Sequence of chain 1.A:
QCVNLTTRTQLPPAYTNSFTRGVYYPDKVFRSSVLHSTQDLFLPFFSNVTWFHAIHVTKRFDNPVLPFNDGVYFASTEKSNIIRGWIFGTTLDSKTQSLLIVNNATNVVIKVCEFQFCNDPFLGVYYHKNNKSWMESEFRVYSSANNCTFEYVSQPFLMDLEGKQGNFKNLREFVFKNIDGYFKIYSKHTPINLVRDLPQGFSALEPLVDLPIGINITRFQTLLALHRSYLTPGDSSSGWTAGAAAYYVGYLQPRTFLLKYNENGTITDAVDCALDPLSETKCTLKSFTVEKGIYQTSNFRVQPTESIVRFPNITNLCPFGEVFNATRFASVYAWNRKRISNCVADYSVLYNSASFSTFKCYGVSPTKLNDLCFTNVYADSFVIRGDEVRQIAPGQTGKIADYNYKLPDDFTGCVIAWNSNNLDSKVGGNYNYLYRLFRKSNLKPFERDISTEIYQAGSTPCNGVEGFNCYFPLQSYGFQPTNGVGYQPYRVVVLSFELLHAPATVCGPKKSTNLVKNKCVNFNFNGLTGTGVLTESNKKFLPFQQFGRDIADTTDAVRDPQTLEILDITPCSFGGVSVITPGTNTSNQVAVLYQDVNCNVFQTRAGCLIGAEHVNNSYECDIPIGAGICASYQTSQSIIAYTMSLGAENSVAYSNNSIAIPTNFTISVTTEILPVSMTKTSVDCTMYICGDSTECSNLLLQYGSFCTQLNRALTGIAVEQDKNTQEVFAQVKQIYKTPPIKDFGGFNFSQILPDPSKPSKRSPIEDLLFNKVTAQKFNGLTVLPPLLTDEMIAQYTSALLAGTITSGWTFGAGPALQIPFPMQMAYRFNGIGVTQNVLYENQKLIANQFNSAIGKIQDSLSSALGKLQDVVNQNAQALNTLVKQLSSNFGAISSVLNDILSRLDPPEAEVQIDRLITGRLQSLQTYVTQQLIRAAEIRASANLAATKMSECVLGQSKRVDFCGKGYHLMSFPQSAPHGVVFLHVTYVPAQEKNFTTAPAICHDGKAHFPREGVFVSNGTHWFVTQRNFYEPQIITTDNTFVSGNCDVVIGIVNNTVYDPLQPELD

Binding-site contacts:
Ligand atom N2 contacts residue ASN282 of chain 1.A at 2.9 Å (h-bond).
Ligand atom C1 contacts residue ASN282 of chain 1.A at 1.4 Å.
Ligand atom O5 contacts residue ASN282 of chain 1.A at 2.4 Å (h-bond).
Ligand atom C4 contacts residue ASN282 of chain 1.A at 4.2 Å.
Ligand atom C7 contacts residue ASN282 of chain 1.A at 3.6 Å.
Ligand atom O7 contacts residue ASN282 of chain 1.A at 3.9 Å.
Ligand atom C5 contacts residue ASN282 of chain 1.A at 3.7 Å.
Ligand atom C3 contacts residue ASN282 of chain 1.A at 3.8 Å.
Ligand atom C6 contacts residue GLU281 of chain 1.A at 4.5 Å.
Ligand atom C2 contacts residue ASN282 of chain 1.A at 2.5 Å.

The small molecule below binds the protein below.
Small molecule (SMILES): CC(=O)N[C@@H]1[C@@H](O)[C@H](O)[C@@H](CO)O[C@H]1O